Sequence of chain 1.A:
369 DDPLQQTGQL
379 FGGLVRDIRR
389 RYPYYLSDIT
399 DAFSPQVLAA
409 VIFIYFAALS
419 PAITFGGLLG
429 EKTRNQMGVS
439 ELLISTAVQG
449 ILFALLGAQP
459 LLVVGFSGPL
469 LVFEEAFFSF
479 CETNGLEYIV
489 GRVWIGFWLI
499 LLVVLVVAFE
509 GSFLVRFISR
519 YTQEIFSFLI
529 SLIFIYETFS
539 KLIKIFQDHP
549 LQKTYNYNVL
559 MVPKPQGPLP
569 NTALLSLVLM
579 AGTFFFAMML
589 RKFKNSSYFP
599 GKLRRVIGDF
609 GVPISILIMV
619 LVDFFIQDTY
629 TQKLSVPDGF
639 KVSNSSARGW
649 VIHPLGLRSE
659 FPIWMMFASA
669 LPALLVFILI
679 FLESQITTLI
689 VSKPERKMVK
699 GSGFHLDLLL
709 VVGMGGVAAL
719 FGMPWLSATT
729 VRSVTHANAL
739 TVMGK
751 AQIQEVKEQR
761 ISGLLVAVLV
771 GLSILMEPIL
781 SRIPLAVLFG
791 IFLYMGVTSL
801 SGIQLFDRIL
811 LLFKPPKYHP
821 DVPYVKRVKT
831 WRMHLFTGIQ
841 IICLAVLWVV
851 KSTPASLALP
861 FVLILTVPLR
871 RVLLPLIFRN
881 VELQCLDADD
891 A

A protein and the small-molecule ligand that binds it are described below.
Small molecule (SMILES): CC(=O)N[C@H]1[C@H](O[C@H]2[C@H](O)[C@@H](NC(C)=O)CO[C@@H]2CO)O[C@H](CO)[C@@H](O)[C@@H]1O

Binding-site contacts:
Ligand atom C2 contacts residue ARG432 of chain 1.A at 3.8 Å.
Ligand atom O3 contacts residue ARG432 of chain 1.A at 4.3 Å.
Ligand atom N2 contacts residue ARG432 of chain 1.A at 4.2 Å.
Ligand atom C4 contacts residue ASN642 of chain 1.A at 4.2 Å.
Ligand atom C5 contacts residue ASN642 of chain 1.A at 3.6 Å.
Ligand atom C1 contacts residue ASN642 of chain 1.A at 1.4 Å.
Ligand atom C7 contacts residue ARG432 of chain 1.A at 3.6 Å.
Ligand atom O6 contacts residue GLN434 of chain 1.A at 4.0 Å.
Ligand atom C8 contacts residue ASN642 of chain 1.A at 3.5 Å.
Ligand atom N2 contacts residue ASN642 of chain 1.A at 2.8 Å (h-bond).
Ligand atom O7 contacts residue ASN433 of chain 1.A at 2.9 Å (h-bond).
Ligand atom C8 contacts residue SER641 of chain 1.A at 4.0 Å.
Ligand atom C3 contacts residue ASN642 of chain 1.A at 3.7 Å.
Ligand atom C1 contacts residue ARG432 of chain 1.A at 3.9 Å.
Ligand atom C7 contacts residue ASN433 of chain 1.A at 3.5 Å.
Ligand atom O6 contacts residue ARG432 of chain 1.A at 2.7 Å (salt-bridge).
Ligand atom O7 contacts residue ARG432 of chain 1.A at 2.9 Å (salt-bridge).
Ligand atom C8 contacts residue ASN433 of chain 1.A at 3.4 Å.
Ligand atom C2 contacts residue ASN642 of chain 1.A at 2.4 Å.
Ligand atom O5 contacts residue ALA645 of chain 1.A at 3.6 Å.
Ligand atom C6 contacts residue ARG432 of chain 1.A at 4.0 Å.
Ligand atom C1 contacts residue SER644 of chain 1.A at 3.8 Å.
Ligand atom O5 contacts residue ARG432 of chain 1.A at 4.0 Å.
Ligand atom C5 contacts residue ARG432 of chain 1.A at 4.1 Å.
Ligand atom O7 contacts residue ASN642 of chain 1.A at 3.6 Å (h-bond).
Ligand atom C7 contacts residue ASN642 of chain 1.A at 3.1 Å.
Ligand atom C1 contacts residue ALA645 of chain 1.A at 4.0 Å (hydrophobic).
Ligand atom O5 contacts residue ASN642 of chain 1.A at 2.3 Å (h-bond).